Sequence of chain 1.A:
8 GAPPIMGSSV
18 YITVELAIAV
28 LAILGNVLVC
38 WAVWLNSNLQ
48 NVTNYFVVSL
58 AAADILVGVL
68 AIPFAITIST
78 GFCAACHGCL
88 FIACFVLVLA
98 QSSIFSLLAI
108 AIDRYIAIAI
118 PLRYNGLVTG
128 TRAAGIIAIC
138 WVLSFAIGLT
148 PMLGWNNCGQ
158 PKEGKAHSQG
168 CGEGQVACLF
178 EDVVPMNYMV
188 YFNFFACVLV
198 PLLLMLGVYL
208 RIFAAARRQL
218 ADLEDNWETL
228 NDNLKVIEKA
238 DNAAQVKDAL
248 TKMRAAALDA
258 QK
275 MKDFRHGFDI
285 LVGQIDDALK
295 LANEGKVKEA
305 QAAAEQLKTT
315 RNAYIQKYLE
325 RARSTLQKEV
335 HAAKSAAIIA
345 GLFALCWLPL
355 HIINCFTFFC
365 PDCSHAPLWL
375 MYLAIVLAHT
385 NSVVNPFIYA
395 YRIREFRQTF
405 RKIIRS

A small-molecule ligand and the protein it binds are described below.
Small molecule (SMILES): CC(C)CCC[C@@H](C)[C@H]1CC[C@H]2[C@@H]3CC=C4C[C@@H](O)CC[C@]4(C)[C@H]3CC[C@]12C

Binding-site contacts:
Ligand atom C2 contacts residue SER368 of chain 1.A at 3.2 Å.
Ligand atom C26 contacts residue LEU349 of chain 1.A at 4.2 Å (hydrophobic).
Ligand atom C23 contacts residue PRO353 of chain 1.A at 4.3 Å (hydrophobic).
Ligand atom C12 contacts residue ILE356 of chain 1.A at 4.2 Å (hydrophobic).
Ligand atom C11 contacts residue ILE357 of chain 1.A at 4.0 Å (hydrophobic).
Ligand atom C19 contacts residue OLA1 of chain 1.H at 3.9 Å.
Ligand atom C12 contacts residue PHE360 of chain 1.A at 4.3 Å (hydrophobic).
Ligand atom C2 contacts residue ALA370 of chain 1.A at 4.0 Å (hydrophobic).
Ligand atom C27 contacts residue LEU349 of chain 1.A at 3.8 Å (hydrophobic).
Ligand atom C4 contacts residue OLA1 of chain 1.H at 3.9 Å.
Ligand atom O1 contacts residue CYS367 of chain 1.A at 3.8 Å.
Ligand atom C23 contacts residue ILE356 of chain 1.A at 4.2 Å (hydrophobic).
Ligand atom C12 contacts residue ILE357 of chain 1.A at 4.0 Å (hydrophobic).
Ligand atom C2 contacts residue OLA1 of chain 1.H at 4.4 Å.
Ligand atom C3 contacts residue SER368 of chain 1.A at 3.4 Å.
Ligand atom C9 contacts residue PHE360 of chain 1.A at 4.3 Å (hydrophobic).
Ligand atom O1 contacts residue OLA1 of chain 1.H at 3.8 Å.
Ligand atom C25 contacts residue LEU349 of chain 1.A at 4.2 Å (hydrophobic).
Ligand atom C3 contacts residue OLA1 of chain 1.H at 4.3 Å.
Ligand atom C2 contacts residue HIS369 of chain 1.A at 4.4 Å.
Ligand atom O1 contacts residue SER368 of chain 1.A at 2.6 Å (h-bond).
Ligand atom C26 contacts residue PRO353 of chain 1.A at 4.0 Å (hydrophobic).
Ligand atom C3 contacts residue CYS367 of chain 1.A at 4.2 Å (hydrophobic).
Ligand atom C19 contacts residue LEU374 of chain 1.A at 3.9 Å (hydrophobic).
Ligand atom C18 contacts residue OLA1 of chain 1.H at 3.7 Å.
Ligand atom C26 contacts residue LEU352 of chain 1.A at 3.9 Å (hydrophobic).
Ligand atom C21 contacts residue PRO353 of chain 1.A at 3.6 Å (hydrophobic).
Ligand atom C22 contacts residue ILE356 of chain 1.A at 4.4 Å (hydrophobic).
Ligand atom C27 contacts residue PRO353 of chain 1.A at 4.3 Å (hydrophobic).
Ligand atom C21 contacts residue ILE356 of chain 1.A at 4.2 Å (hydrophobic).
Ligand atom C1 contacts residue ALA370 of chain 1.A at 4.3 Å (hydrophobic).
Ligand atom C17 contacts residue ILE356 of chain 1.A at 4.4 Å (hydrophobic).
Ligand atom C11 contacts residue PHE360 of chain 1.A at 4.3 Å (hydrophobic).
Ligand atom C19 contacts residue ALA370 of chain 1.A at 4.3 Å (hydrophobic).
Ligand atom C1 contacts residue PHE360 of chain 1.A at 4.0 Å (hydrophobic).
Ligand atom C11 contacts residue LEU374 of chain 1.A at 4.2 Å (hydrophobic).
Ligand atom C18 contacts residue LEU374 of chain 1.A at 4.2 Å (hydrophobic).